Sequence of chain 1.B:
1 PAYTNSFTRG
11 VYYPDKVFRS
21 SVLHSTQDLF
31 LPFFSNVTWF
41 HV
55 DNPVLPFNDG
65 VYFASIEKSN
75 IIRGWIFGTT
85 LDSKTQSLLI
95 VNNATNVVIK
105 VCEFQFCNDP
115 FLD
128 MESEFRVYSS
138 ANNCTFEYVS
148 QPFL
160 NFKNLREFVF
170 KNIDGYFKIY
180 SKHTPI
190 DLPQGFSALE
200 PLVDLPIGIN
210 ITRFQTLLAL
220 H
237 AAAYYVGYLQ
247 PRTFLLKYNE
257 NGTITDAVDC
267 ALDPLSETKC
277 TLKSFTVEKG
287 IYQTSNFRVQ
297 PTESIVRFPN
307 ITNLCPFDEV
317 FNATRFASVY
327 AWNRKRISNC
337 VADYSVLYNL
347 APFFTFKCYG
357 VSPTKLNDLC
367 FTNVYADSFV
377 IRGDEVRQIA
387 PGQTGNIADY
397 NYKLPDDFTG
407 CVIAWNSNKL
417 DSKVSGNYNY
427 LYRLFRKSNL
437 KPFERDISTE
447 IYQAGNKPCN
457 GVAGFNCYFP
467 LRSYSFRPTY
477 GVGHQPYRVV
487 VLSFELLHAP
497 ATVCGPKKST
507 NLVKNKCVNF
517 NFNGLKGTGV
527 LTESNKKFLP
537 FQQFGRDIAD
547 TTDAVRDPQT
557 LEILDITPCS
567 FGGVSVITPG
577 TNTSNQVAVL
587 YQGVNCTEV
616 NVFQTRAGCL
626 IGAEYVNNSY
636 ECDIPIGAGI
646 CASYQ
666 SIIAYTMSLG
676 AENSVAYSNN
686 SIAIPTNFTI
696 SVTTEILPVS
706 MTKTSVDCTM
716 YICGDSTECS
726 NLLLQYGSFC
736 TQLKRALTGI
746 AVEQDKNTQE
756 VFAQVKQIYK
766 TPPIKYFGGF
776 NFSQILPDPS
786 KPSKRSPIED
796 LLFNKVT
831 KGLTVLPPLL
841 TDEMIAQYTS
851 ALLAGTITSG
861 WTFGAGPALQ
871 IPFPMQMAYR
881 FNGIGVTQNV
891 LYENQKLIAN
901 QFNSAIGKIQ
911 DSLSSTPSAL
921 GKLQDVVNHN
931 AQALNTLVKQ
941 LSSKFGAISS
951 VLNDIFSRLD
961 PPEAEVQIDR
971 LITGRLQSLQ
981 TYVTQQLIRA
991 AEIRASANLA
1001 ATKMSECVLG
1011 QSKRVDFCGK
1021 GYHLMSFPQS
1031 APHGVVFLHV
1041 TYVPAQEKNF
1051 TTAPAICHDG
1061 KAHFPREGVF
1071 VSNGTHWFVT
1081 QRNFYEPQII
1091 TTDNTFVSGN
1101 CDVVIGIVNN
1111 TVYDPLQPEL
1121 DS

Binding-site contacts:
Ligand atom C8 contacts residue GLY1106 of chain 1.A at 4.3 Å.
Ligand atom C5 contacts residue ASN684 of chain 1.A at 3.6 Å.
Ligand atom C2 contacts residue ASN684 of chain 1.A at 2.4 Å.
Ligand atom C7 contacts residue ASN684 of chain 1.A at 3.3 Å.
Ligand atom C4 contacts residue ASN684 of chain 1.A at 4.2 Å.
Ligand atom N2 contacts residue ASN684 of chain 1.A at 2.9 Å (h-bond).
Ligand atom O6 contacts residue ILE769 of chain 1.B at 4.4 Å.
Ligand atom O7 contacts residue ASN684 of chain 1.A at 3.4 Å (h-bond).
Ligand atom C3 contacts residue ASN684 of chain 1.A at 3.8 Å.
Ligand atom C8 contacts residue ASN684 of chain 1.A at 4.4 Å.
Ligand atom C1 contacts residue ASN684 of chain 1.A at 1.4 Å.
Ligand atom O5 contacts residue TYR771 of chain 1.B at 4.4 Å.
Ligand atom O5 contacts residue ASN684 of chain 1.A at 2.4 Å (h-bond).

The protein below binds the small molecule below.
Small molecule (SMILES): CC(=O)N[C@@H]1[C@@H](O)[C@H](O)[C@@H](CO)O[C@H]1O

Sequence of chain 1.A:
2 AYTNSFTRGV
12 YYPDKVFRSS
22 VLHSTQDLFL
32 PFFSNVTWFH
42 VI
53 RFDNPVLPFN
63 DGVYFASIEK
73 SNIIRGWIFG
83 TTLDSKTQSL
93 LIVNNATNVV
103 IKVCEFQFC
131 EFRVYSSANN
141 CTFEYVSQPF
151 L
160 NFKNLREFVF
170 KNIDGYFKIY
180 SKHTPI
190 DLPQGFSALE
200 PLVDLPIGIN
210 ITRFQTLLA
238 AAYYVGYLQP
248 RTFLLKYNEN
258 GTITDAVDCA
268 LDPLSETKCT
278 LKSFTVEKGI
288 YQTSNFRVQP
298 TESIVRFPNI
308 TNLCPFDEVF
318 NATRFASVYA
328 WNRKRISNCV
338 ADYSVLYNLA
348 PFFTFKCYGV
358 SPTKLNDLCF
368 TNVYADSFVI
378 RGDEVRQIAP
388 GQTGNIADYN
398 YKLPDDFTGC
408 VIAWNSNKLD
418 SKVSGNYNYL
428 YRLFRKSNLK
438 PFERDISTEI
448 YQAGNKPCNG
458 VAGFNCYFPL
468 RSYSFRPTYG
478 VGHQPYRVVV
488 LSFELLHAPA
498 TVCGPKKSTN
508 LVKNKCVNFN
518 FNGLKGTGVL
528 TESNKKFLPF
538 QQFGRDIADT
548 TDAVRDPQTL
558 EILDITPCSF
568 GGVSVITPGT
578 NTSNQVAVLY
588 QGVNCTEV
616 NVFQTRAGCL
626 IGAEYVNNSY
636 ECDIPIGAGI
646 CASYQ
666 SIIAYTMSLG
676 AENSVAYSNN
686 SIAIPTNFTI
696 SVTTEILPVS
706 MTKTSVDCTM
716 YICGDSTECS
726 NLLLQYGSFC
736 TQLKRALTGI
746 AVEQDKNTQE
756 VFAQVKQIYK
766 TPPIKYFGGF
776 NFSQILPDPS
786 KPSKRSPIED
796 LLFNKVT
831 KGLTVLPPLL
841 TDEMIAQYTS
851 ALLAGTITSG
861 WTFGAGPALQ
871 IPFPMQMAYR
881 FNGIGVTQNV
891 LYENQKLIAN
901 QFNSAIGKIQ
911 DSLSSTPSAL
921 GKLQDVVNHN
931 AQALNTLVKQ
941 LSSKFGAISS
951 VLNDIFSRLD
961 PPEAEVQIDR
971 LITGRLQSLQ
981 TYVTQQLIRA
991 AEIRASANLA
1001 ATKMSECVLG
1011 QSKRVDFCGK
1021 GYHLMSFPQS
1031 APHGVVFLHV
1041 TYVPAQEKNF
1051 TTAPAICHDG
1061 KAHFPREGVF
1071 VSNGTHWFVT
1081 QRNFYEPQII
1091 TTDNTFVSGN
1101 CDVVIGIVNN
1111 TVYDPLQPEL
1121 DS